This protein binds this small molecule.
Small molecule (SMILES): O=C(O)CN(CCN(CC(=O)O)CC(=O)O)CC(=O)O

Sequence of chain 1.A:
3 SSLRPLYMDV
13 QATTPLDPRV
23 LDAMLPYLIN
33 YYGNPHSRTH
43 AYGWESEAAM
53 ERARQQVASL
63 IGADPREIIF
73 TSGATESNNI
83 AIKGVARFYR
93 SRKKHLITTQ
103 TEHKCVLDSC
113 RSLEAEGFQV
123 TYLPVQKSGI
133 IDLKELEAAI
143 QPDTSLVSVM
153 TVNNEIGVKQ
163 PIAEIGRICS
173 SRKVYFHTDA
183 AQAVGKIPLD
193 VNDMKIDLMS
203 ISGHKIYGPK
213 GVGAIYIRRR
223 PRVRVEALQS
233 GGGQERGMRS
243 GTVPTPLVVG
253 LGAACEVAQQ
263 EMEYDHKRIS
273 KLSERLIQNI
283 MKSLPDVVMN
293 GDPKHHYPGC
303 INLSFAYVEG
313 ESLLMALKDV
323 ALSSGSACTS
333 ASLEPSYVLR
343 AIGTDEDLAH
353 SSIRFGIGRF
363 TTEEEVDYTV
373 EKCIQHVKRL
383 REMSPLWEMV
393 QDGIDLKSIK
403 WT

Sequence of chain 1.B:
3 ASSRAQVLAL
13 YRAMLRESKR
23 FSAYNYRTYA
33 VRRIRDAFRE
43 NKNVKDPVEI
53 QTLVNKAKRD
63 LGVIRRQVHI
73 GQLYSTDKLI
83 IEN

Binding-site contacts:
Ligand atom N3 contacts residue TYR26 of chain 1.B at 4.4 Å.
Ligand atom C1 contacts residue GLU84 of chain 1.B at 3.9 Å.
Ligand atom O13 contacts residue ARG29 of chain 1.B at 3.7 Å.
Ligand atom C11 contacts residue ARG29 of chain 1.B at 3.9 Å.
Ligand atom O17 contacts residue ILE83 of chain 1.B at 3.8 Å.
Ligand atom O18 contacts residue ILE83 of chain 1.B at 4.2 Å.
Ligand atom O17 contacts residue GLU366 of chain 1.A at 3.1 Å (salt-bridge).
Ligand atom O13 contacts residue LYS21 of chain 1.B at 2.8 Å (salt-bridge).
Ligand atom O15 contacts residue LYS21 of chain 1.B at 4.1 Å.
Ligand atom C2 contacts residue ARG29 of chain 1.B at 3.5 Å.
Ligand atom C2 contacts residue TYR26 of chain 1.B at 3.8 Å (hydrophobic).
Ligand atom C7 contacts residue ARG29 of chain 1.B at 3.3 Å.
Ligand atom C12 contacts residue GLU48 of chain 1.C at 4.4 Å.
Ligand atom C1 contacts residue ILE83 of chain 1.B at 4.3 Å (hydrophobic).
Ligand atom O14 contacts residue GLU48 of chain 1.C at 4.3 Å.
Ligand atom C12 contacts residue ARG29 of chain 1.B at 3.8 Å.
Ligand atom C10 contacts residue VAL33 of chain 1.B at 4.4 Å (hydrophobic).
Ligand atom O16 contacts residue THR30 of chain 1.B at 3.9 Å.
Ligand atom C12 contacts residue EDO1 of chain 1.ZA at 4.2 Å.
Ligand atom C1 contacts residue GLU366 of chain 1.A at 4.2 Å.
Ligand atom C12 contacts residue LYS21 of chain 1.B at 3.9 Å.
Ligand atom O18 contacts residue GLU84 of chain 1.B at 3.6 Å.
Ligand atom O15 contacts residue VAL33 of chain 1.B at 3.8 Å.
Ligand atom O14 contacts residue ARG29 of chain 1.B at 4.1 Å.
Ligand atom C11 contacts residue LYS21 of chain 1.B at 4.5 Å.
Ligand atom C6 contacts residue THR30 of chain 1.B at 4.4 Å.
Ligand atom N8 contacts residue ARG29 of chain 1.B at 3.5 Å (salt-bridge).
Ligand atom O17 contacts residue GLU84 of chain 1.B at 4.2 Å.
Ligand atom C6 contacts residue ARG29 of chain 1.B at 3.0 Å.
Ligand atom O17 contacts residue TYR26 of chain 1.B at 3.9 Å.
Ligand atom C2 contacts residue GLU84 of chain 1.B at 4.0 Å.
Ligand atom C1 contacts residue TYR26 of chain 1.B at 4.3 Å (hydrophobic).
Ligand atom C11 contacts residue GLU48 of chain 1.C at 4.4 Å.
Ligand atom O13 contacts residue EDO1 of chain 1.ZA at 3.8 Å.
Ligand atom C10 contacts residue ARG29 of chain 1.B at 4.4 Å.
Ligand atom C9 contacts residue THR30 of chain 1.B at 4.3 Å.
Ligand atom C9 contacts residue ARG29 of chain 1.B at 3.2 Å.
Ligand atom N3 contacts residue ARG29 of chain 1.B at 3.8 Å.
Ligand atom O14 contacts residue EDO1 of chain 1.ZA at 3.9 Å.
Ligand atom O16 contacts residue VAL33 of chain 1.B at 4.2 Å.

Sequence of chain 1.C:
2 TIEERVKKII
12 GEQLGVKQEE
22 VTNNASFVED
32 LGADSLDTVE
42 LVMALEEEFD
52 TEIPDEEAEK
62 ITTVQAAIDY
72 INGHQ